This small molecule binds to this protein.
Small molecule (SMILES): O=P(O)(O)O[P](=O)(O)O[P](=O)(O)OC[C@H]1O[C@@H](n2cnc3c(O)ncnc32)[C@H](O)[C@@H]1O

Sequence of chain 1.D:
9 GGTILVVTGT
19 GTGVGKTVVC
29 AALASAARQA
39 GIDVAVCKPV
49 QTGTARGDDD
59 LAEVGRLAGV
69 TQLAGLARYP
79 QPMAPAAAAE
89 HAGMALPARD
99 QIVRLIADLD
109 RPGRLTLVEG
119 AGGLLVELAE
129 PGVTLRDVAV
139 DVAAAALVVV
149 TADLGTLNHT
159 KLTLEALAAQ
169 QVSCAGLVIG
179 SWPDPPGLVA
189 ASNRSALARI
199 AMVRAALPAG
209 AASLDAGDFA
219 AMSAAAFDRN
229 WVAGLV

Binding-site contacts:
Ligand atom O1B contacts residue MG1 of chain 1.L at 2.0 Å.
Ligand atom O2G contacts residue ARG54 of chain 1.D at 3.9 Å.
Ligand atom O1B contacts residue LYS24 of chain 1.D at 4.0 Å.
Ligand atom O2' contacts residue ASP58 of chain 1.D at 3.5 Å (salt-bridge).
Ligand atom O1A contacts residue LYS24 of chain 1.D at 3.4 Å (salt-bridge).
Ligand atom O1B contacts residue GLU117 of chain 1.D at 3.1 Å (salt-bridge).
Ligand atom PA contacts residue GLY23 of chain 1.D at 3.6 Å.
Ligand atom O5' contacts residue GLY21 of chain 1.D at 3.2 Å.
Ligand atom PA contacts residue LYS24 of chain 1.D at 3.5 Å.
Ligand atom O2A contacts residue VAL22 of chain 1.D at 3.0 Å (h-bond).
Ligand atom O2A contacts residue GLY23 of chain 1.D at 2.9 Å (h-bond).
Ligand atom O3A contacts residue THR20 of chain 1.D at 4.0 Å.
Ligand atom O5' contacts residue VAL22 of chain 1.D at 3.8 Å.
Ligand atom O1B contacts residue LYS46 of chain 1.D at 3.7 Å.
Ligand atom PA contacts residue VAL22 of chain 1.D at 3.9 Å.
Ligand atom O3A contacts residue GLY21 of chain 1.D at 2.7 Å (h-bond).
Ligand atom C3' contacts residue GLU61 of chain 1.D at 3.5 Å.
Ligand atom O1A contacts residue THR25 of chain 1.D at 3.0 Å (h-bond).
Ligand atom O3' contacts residue GLU61 of chain 1.D at 2.7 Å (salt-bridge).
Ligand atom O2B contacts residue THR20 of chain 1.D at 3.8 Å.
Ligand atom N3 contacts residue GLU61 of chain 1.D at 3.7 Å.
Ligand atom O2B contacts residue LYS24 of chain 1.D at 2.7 Å (salt-bridge).
Ligand atom O3A contacts residue LYS24 of chain 1.D at 3.4 Å (salt-bridge).
Ligand atom O1A contacts residue MG1 of chain 1.L at 2.2 Å.
Ligand atom PA contacts residue GLY21 of chain 1.D at 3.6 Å.
Ligand atom O3B contacts residue THR20 of chain 1.D at 3.8 Å.
Ligand atom PA contacts residue MG1 of chain 1.L at 3.5 Å.
Ligand atom O2' contacts residue GLU61 of chain 1.D at 2.6 Å (salt-bridge).
Ligand atom C2' contacts residue GLU61 of chain 1.D at 3.2 Å.
Ligand atom O2A contacts residue GLY21 of chain 1.D at 3.6 Å.
Ligand atom O2A contacts residue LYS24 of chain 1.D at 2.7 Å (salt-bridge).
Ligand atom O2B contacts residue GLY120 of chain 1.D at 3.0 Å (h-bond).
Ligand atom O3' contacts residue THR25 of chain 1.D at 3.2 Å.
Ligand atom PB contacts residue GLY21 of chain 1.D at 3.8 Å.
Ligand atom PB contacts residue LYS24 of chain 1.D at 3.5 Å.
Ligand atom O5' contacts residue GLY23 of chain 1.D at 3.5 Å (h-bond).
Ligand atom PB contacts residue MG1 of chain 1.L at 3.4 Å.
Ligand atom O3A contacts residue MG1 of chain 1.L at 3.8 Å.
Ligand atom O1B contacts residue ASP58 of chain 1.D at 3.1 Å (salt-bridge).
Ligand atom O1A contacts residue GLU117 of chain 1.D at 3.2 Å (salt-bridge).